Binding-site contacts:
Ligand atom O3 contacts residue THR26 of chain 1.A at 3.6 Å (h-bond).
Ligand atom O1 contacts residue SER130 of chain 1.A at 2.9 Å (h-bond).
Ligand atom O5 contacts residue ALA166 of chain 1.A at 3.4 Å.
Ligand atom C3 contacts residue THR26 of chain 1.A at 3.8 Å.
Ligand atom O5 contacts residue SER167 of chain 1.A at 2.8 Å (h-bond).
Ligand atom O1 contacts residue LEU164 of chain 1.A at 3.8 Å.
Ligand atom C3 contacts residue ASP6 of chain 1.A at 3.4 Å.
Ligand atom O4 contacts residue ASN28 of chain 1.A at 2.8 Å (h-bond).
Ligand atom O5 contacts residue ASP6 of chain 1.A at 2.6 Å (salt-bridge).
Ligand atom P contacts residue SER167 of chain 1.A at 3.6 Å.
Ligand atom O3P contacts residue SER167 of chain 1.A at 2.5 Å (h-bond).
Ligand atom C4 contacts residue LYS86 of chain 1.A at 3.5 Å.
Ligand atom O3 contacts residue ASN28 of chain 1.A at 3.3 Å (h-bond).
Ligand atom O4 contacts residue PHE132 of chain 1.A at 3.3 Å.
Ligand atom O1 contacts residue LYS86 of chain 1.A at 3.0 Å (salt-bridge).
Ligand atom O1 contacts residue ASN108 of chain 1.A at 3.5 Å (h-bond).
Ligand atom C6 contacts residue PHE132 of chain 1.A at 3.5 Å (hydrophobic).
Ligand atom O1 contacts residue ALA166 of chain 1.A at 4.0 Å.
Ligand atom C1 contacts residue SER130 of chain 1.A at 3.3 Å.
Ligand atom C3 contacts residue LYS86 of chain 1.A at 2.4 Å.
Ligand atom C6 contacts residue SER167 of chain 1.A at 3.9 Å.
Ligand atom C1 contacts residue LYS86 of chain 1.A at 2.4 Å.
Ligand atom C2 contacts residue THR110 of chain 1.A at 3.9 Å.
Ligand atom C4 contacts residue PHE132 of chain 1.A at 3.5 Å (hydrophobic).
Ligand atom O3P contacts residue ARG135 of chain 1.A at 2.8 Å (salt-bridge).
Ligand atom C5 contacts residue SER167 of chain 1.A at 3.9 Å.
Ligand atom C1 contacts residue THR110 of chain 1.A at 3.5 Å.
Ligand atom C4 contacts residue ASN28 of chain 1.A at 3.7 Å.
Ligand atom O1 contacts residue THR26 of chain 1.A at 3.6 Å.
Ligand atom O3 contacts residue THR27 of chain 1.A at 3.5 Å (h-bond).
Ligand atom P contacts residue ARG135 of chain 1.A at 3.6 Å.
Ligand atom O3 contacts residue LYS86 of chain 1.A at 2.7 Å (salt-bridge).
Ligand atom O6 contacts residue SER167 of chain 1.A at 3.4 Å.
Ligand atom O3P contacts residue ARG169 of chain 1.A at 3.5 Å (salt-bridge).
Ligand atom O3 contacts residue ASP6 of chain 1.A at 2.7 Å (salt-bridge).
Ligand atom C5 contacts residue ASN28 of chain 1.A at 3.8 Å.
Ligand atom C2 contacts residue LYS86 of chain 1.A at 1.3 Å.
Ligand atom O4 contacts residue LYS86 of chain 1.A at 3.5 Å (salt-bridge).
Ligand atom C5 contacts residue ASP6 of chain 1.A at 3.1 Å.
Ligand atom O1P contacts residue ARG135 of chain 1.A at 2.5 Å (salt-bridge).

This protein binds this small molecule.
Small molecule (SMILES): O=C(CO)[C@@H](O)[C@H](O)[C@H](O)COP(=O)(O)O

Sequence of chain 1.B:
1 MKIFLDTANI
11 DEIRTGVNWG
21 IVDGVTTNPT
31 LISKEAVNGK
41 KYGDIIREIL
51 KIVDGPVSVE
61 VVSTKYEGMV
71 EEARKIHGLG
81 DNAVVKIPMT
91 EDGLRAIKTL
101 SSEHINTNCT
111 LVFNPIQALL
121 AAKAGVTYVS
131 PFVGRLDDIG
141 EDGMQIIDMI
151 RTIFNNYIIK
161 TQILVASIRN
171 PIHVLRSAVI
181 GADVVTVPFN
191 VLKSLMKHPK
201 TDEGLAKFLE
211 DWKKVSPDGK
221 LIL

Sequence of chain 1.A:
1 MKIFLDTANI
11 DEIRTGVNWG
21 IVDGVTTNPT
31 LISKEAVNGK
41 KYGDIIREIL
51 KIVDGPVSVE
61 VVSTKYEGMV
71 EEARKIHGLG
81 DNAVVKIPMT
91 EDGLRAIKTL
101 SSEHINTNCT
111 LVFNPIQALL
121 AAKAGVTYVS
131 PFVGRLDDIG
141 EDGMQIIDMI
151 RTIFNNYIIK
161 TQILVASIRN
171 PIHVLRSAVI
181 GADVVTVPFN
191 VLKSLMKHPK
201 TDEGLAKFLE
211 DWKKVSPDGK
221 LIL